Sequence of chain 1.A:
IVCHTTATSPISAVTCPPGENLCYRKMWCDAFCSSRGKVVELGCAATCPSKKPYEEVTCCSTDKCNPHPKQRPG

This small molecule binds to this protein.
Small molecule (SMILES): CC(C)C[C@H](NC(=O)[C@H](CO)NC(=O)[C@H](CO)NC(=O)[C@H](CCC(=O)O)NC(=O)[C@H](Cc1ccc(O)cc1)NC(=O)[C@H](Cc1ccc(O)cc1)NC(=O)[C@H](CCCNC(N)=[NH2+])NC(=O)[C@@H]([NH3+])Cc1c[nH]c2ccccc12)C(=O)N[C@@H](CCC(=O)O)C(=O)N1CCC[C@H]1C(=O)N[C@@H](Cc1ccc(O)cc1)C(=O)N1CCC[C@H]1C(=O)N[C@@H](CC(=O)O)C(=O)O

Binding-site contacts:
Ligand atom CE2 contacts residue ILE11 of chain 1.A at 3.4 Å (hydrophobic).
Ligand atom CD2 contacts residue HIS68 of chain 1.A at 2.8 Å.
Ligand atom OH contacts residue PRO10 of chain 1.A at 3.2 Å.
Ligand atom CB contacts residue LYS38 of chain 1.A at 2.9 Å.
Ligand atom CA contacts residue LYS38 of chain 1.A at 3.3 Å.
Ligand atom CD1 contacts residue GLN71 of chain 1.A at 3.0 Å.
Ligand atom CZ contacts residue SER9 of chain 1.A at 3.5 Å.
Ligand atom O contacts residue HIS68 of chain 1.A at 3.5 Å.
Ligand atom CD1 contacts residue VAL39 of chain 1.A at 3.5 Å (hydrophobic).
Ligand atom O contacts residue LYS70 of chain 1.A at 3.5 Å.
Ligand atom CE1 contacts residue ILE11 of chain 1.A at 3.3 Å (hydrophobic).
Ligand atom CZ contacts residue ASP30 of chain 1.A at 3.6 Å.
Ligand atom CD contacts residue PRO69 of chain 1.A at 3.3 Å (hydrophobic).
Ligand atom CE1 contacts residue VAL39 of chain 1.A at 3.5 Å (hydrophobic).
Ligand atom O contacts residue HIS68 of chain 1.A at 3.1 Å (h-bond).
Ligand atom CE2 contacts residue ARG36 of chain 1.A at 3.5 Å.
Ligand atom CE1 contacts residue THR6 of chain 1.A at 3.4 Å.
Ligand atom C contacts residue VAL40 of chain 1.A at 3.5 Å (hydrophobic).
Ligand atom CG contacts residue VAL39 of chain 1.A at 3.2 Å (hydrophobic).
Ligand atom CA contacts residue VAL40 of chain 1.A at 3.3 Å (hydrophobic).
Ligand atom CD1 contacts residue ASP30 of chain 1.A at 3.1 Å.
Ligand atom N contacts residue VAL40 of chain 1.A at 3.3 Å.
Ligand atom CG contacts residue ASP30 of chain 1.A at 3.2 Å.
Ligand atom CD1 contacts residue THR6 of chain 1.A at 3.5 Å.
Ligand atom OH contacts residue SER9 of chain 1.A at 2.5 Å (h-bond).
Ligand atom OE1 contacts residue PRO69 of chain 1.A at 3.0 Å.
Ligand atom OE1 contacts residue MET27 of chain 1.A at 3.6 Å.
Ligand atom CD2 contacts residue ASP30 of chain 1.A at 3.5 Å.
Ligand atom N contacts residue LYS38 of chain 1.A at 2.7 Å (salt-bridge).
Ligand atom CE1 contacts residue ASP30 of chain 1.A at 3.3 Å.
Ligand atom O contacts residue VAL40 of chain 1.A at 2.5 Å (h-bond).
Ligand atom NE1 contacts residue THR8 of chain 1.A at 2.8 Å (h-bond).
Ligand atom OE2 contacts residue PRO69 of chain 1.A at 3.5 Å.
Ligand atom OH contacts residue ILE11 of chain 1.A at 3.1 Å.
Ligand atom N contacts residue VAL40 of chain 1.A at 3.4 Å (h-bond).
Ligand atom CD1 contacts residue THR8 of chain 1.A at 3.4 Å.
Ligand atom CD2 contacts residue ARG36 of chain 1.A at 3.5 Å.
Ligand atom OH contacts residue THR8 of chain 1.A at 3.4 Å (h-bond).
Ligand atom CZ contacts residue ILE11 of chain 1.A at 3.0 Å (hydrophobic).
Ligand atom O contacts residue VAL39 of chain 1.A at 3.3 Å.